Binding-site contacts:
Ligand atom C4 contacts residue VAL46 of chain 1.A at 3.9 Å (hydrophobic).
Ligand atom N22 contacts residue TRP40 of chain 1.A at 3.5 Å.
Ligand atom C16 contacts residue TRP40 of chain 1.A at 3.6 Å (hydrophobic).
Ligand atom C5 contacts residue ILE105 of chain 1.A at 3.1 Å (hydrophobic).
Ligand atom O7 contacts residue ASN99 of chain 1.A at 3.0 Å (h-bond).
Ligand atom O19 contacts residue LYS50 of chain 1.A at 3.7 Å.
Ligand atom C2 contacts residue ILE105 of chain 1.A at 4.0 Å (hydrophobic).
Ligand atom C12 contacts residue GLN44 of chain 1.A at 3.5 Å.
Ligand atom C15 contacts residue TRP40 of chain 1.A at 3.8 Å (hydrophobic).
Ligand atom C24 contacts residue TRP40 of chain 1.A at 3.4 Å (hydrophobic).
Ligand atom C3 contacts residue LEU51 of chain 1.A at 4.0 Å (hydrophobic).
Ligand atom C3 contacts residue ILE105 of chain 1.A at 4.0 Å (hydrophobic).
Ligand atom N9 contacts residue LEU51 of chain 1.A at 3.4 Å.
Ligand atom C25 contacts residue TRP40 of chain 1.A at 3.5 Å (hydrophobic).
Ligand atom C12 contacts residue PRO41 of chain 1.A at 3.8 Å (hydrophobic).
Ligand atom C21 contacts residue TRP40 of chain 1.A at 3.6 Å (hydrophobic).
Ligand atom C8 contacts residue ILE105 of chain 1.A at 3.6 Å (hydrophobic).
Ligand atom O7 contacts residue ILE105 of chain 1.A at 3.7 Å.
Ligand atom C4 contacts residue PRO41 of chain 1.A at 3.4 Å (hydrophobic).
Ligand atom N10 contacts residue LEU51 of chain 1.A at 4.0 Å.
Ligand atom C13 contacts residue GLN44 of chain 1.A at 3.9 Å.
Ligand atom C16 contacts residue LEU51 of chain 1.A at 4.0 Å (hydrophobic).
Ligand atom C5 contacts residue VAL46 of chain 1.A at 3.7 Å (hydrophobic).
Ligand atom C27 contacts residue LEU53 of chain 1.A at 3.8 Å (hydrophobic).
Ligand atom C27 contacts residue ASN99 of chain 1.A at 3.6 Å.
Ligand atom C14 contacts residue TRP40 of chain 1.A at 3.9 Å (hydrophobic).
Ligand atom C23 contacts residue TRP40 of chain 1.A at 3.3 Å (hydrophobic).
Ligand atom C8 contacts residue PRO41 of chain 1.A at 3.7 Å (hydrophobic).
Ligand atom C12 contacts residue TRP40 of chain 1.A at 3.6 Å (hydrophobic).
Ligand atom C11 contacts residue TRP40 of chain 1.A at 3.8 Å (hydrophobic).
Ligand atom C1 contacts residue ILE105 of chain 1.A at 3.7 Å (hydrophobic).
Ligand atom C8 contacts residue PHE42 of chain 1.A at 3.8 Å (hydrophobic).
Ligand atom O7 contacts residue TYR56 of chain 1.A at 4.0 Å.
Ligand atom C27 contacts residue TYR98 of chain 1.A at 3.8 Å (hydrophobic).
Ligand atom C4 contacts residue ILE105 of chain 1.A at 3.6 Å (hydrophobic).
Ligand atom C26 contacts residue TRP40 of chain 1.A at 3.6 Å (hydrophobic).
Ligand atom N10 contacts residue PRO41 of chain 1.A at 3.8 Å.
Ligand atom C13 contacts residue TRP40 of chain 1.A at 3.7 Å (hydrophobic).
Ligand atom C6 contacts residue ILE105 of chain 1.A at 3.2 Å (hydrophobic).
Ligand atom C8 contacts residue VAL46 of chain 1.A at 3.8 Å (hydrophobic).

A small-molecule ligand and the protein it binds are described below.
Small molecule (SMILES): Cc1cc(/N=N/c2ccc(S(=O)(=O)Nc3ccccn3)cc2)cc(C)c1O

Sequence of chain 1.A:
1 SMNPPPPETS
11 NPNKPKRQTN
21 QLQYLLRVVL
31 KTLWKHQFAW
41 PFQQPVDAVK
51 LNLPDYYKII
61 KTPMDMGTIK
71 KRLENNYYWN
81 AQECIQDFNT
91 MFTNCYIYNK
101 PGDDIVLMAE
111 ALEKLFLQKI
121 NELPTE